The protein below binds the small molecule below.
Small molecule (SMILES): O=C(O)[C@@H](O)C(O)[C@H](O)C(=O)O

Binding-site contacts:
Ligand atom C5 contacts residue TYR50 of chain 1.G at 3.8 Å (hydrophobic).
Ligand atom C2 contacts residue TRP326 of chain 1.G at 3.8 Å (hydrophobic).
Ligand atom C1 contacts residue ARG170 of chain 1.G at 3.5 Å.
Ligand atom C1 contacts residue MET258 of chain 1.G at 4.0 Å (hydrophobic).
Ligand atom O3 contacts residue ZN1 of chain 1.KA at 3.2 Å.
Ligand atom C4 contacts residue HIS49 of chain 1.G at 3.9 Å.
Ligand atom O1B contacts residue ARG170 of chain 1.G at 3.2 Å (salt-bridge).
Ligand atom O2 contacts residue ASP355 of chain 1.G at 3.2 Å (salt-bridge).
Ligand atom O5B contacts residue ASP355 of chain 1.G at 3.5 Å (salt-bridge).
Ligand atom C3 contacts residue HIS28 of chain 1.G at 3.9 Å.
Ligand atom O4 contacts residue TRP326 of chain 1.G at 3.6 Å.
Ligand atom C5 contacts residue ARG357 of chain 1.G at 3.7 Å.
Ligand atom C2 contacts residue TRP325 of chain 1.G at 3.6 Å (hydrophobic).
Ligand atom O1B contacts residue HIS26 of chain 1.G at 3.5 Å (h-bond).
Ligand atom C4 contacts residue TRP326 of chain 1.G at 3.6 Å (hydrophobic).
Ligand atom O2 contacts residue ZN1 of chain 1.KA at 2.3 Å.
Ligand atom O2 contacts residue HIS28 of chain 1.G at 3.8 Å.
Ligand atom O1A contacts residue ARG170 of chain 1.G at 2.8 Å (salt-bridge).
Ligand atom O1B contacts residue HIS28 of chain 1.G at 3.1 Å (h-bond).
Ligand atom O1B contacts residue MET258 of chain 1.G at 3.4 Å.
Ligand atom C3 contacts residue ARG357 of chain 1.G at 3.7 Å.
Ligand atom C4 contacts residue ARG357 of chain 1.G at 3.8 Å.
Ligand atom C1 contacts residue ZN1 of chain 1.KA at 3.1 Å.
Ligand atom C3 contacts residue ZN1 of chain 1.KA at 3.8 Å.
Ligand atom O1A contacts residue SER223 of chain 1.G at 3.7 Å.
Ligand atom O4 contacts residue ARG357 of chain 1.G at 3.0 Å (salt-bridge).
Ligand atom O5A contacts residue ARG357 of chain 1.G at 2.7 Å (salt-bridge).
Ligand atom O3 contacts residue ARG357 of chain 1.G at 3.1 Å (salt-bridge).
Ligand atom O1A contacts residue TRP325 of chain 1.G at 3.7 Å.
Ligand atom C5 contacts residue HIS49 of chain 1.G at 3.7 Å.
Ligand atom O1B contacts residue ZN1 of chain 1.KA at 2.4 Å.
Ligand atom O5B contacts residue TRP326 of chain 1.G at 3.9 Å.
Ligand atom O5B contacts residue TYR50 of chain 1.G at 3.1 Å (h-bond).
Ligand atom O5A contacts residue TYR50 of chain 1.G at 3.7 Å.
Ligand atom O5A contacts residue HIS49 of chain 1.G at 3.0 Å (h-bond).
Ligand atom C1 contacts residue TRP325 of chain 1.G at 3.8 Å (hydrophobic).
Ligand atom C2 contacts residue ZN1 of chain 1.KA at 3.2 Å.
Ligand atom O2 contacts residue TRP325 of chain 1.G at 2.8 Å (h-bond).
Ligand atom O3 contacts residue HIS28 of chain 1.G at 2.7 Å (h-bond).
Ligand atom O4 contacts residue HIS49 of chain 1.G at 2.9 Å (h-bond).

Sequence of chain 1.G:
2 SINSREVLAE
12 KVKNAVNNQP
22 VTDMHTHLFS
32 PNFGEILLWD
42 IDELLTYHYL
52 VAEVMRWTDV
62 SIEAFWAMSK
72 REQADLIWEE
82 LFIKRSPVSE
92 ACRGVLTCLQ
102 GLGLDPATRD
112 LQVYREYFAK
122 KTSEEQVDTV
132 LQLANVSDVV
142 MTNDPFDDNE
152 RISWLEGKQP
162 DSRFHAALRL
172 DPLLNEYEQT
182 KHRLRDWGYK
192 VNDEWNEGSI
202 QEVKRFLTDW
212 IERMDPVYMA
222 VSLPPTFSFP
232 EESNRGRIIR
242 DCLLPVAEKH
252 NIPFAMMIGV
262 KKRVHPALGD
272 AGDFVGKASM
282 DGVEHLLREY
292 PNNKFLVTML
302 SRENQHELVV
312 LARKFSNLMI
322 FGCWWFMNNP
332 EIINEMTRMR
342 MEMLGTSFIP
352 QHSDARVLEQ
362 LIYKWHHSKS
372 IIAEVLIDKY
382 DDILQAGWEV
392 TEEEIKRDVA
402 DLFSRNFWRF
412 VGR